Sequence of chain 1.A:
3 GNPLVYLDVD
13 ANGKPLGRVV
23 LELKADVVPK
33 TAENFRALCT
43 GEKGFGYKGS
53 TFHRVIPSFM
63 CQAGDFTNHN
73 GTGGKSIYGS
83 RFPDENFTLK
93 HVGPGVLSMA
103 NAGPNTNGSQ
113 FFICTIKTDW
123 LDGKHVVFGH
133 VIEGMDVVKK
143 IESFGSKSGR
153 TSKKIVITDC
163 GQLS

A protein and the small-molecule ligand that binds it are described below.
Small molecule (SMILES): Cc1cc(N)on1

Binding-site contacts:
Ligand atom NAD contacts residue SER60 of chain 1.A at 4.2 Å.
Ligand atom CAA contacts residue ILE118 of chain 1.A at 3.8 Å (hydrophobic).
Ligand atom CAF contacts residue PHE61 of chain 1.A at 3.9 Å (hydrophobic).
Ligand atom CAA contacts residue TRP122 of chain 1.A at 3.4 Å (hydrophobic).
Ligand atom CAG contacts residue PHE61 of chain 1.A at 3.5 Å (hydrophobic).
Ligand atom CAF contacts residue SER60 of chain 1.A at 4.2 Å.
Ligand atom OAE contacts residue PHE61 of chain 1.A at 4.2 Å.
Ligand atom CAC contacts residue PHE61 of chain 1.A at 3.5 Å (hydrophobic).
Ligand atom NAB contacts residue PHE61 of chain 1.A at 3.2 Å.
Ligand atom CAA contacts residue PHE61 of chain 1.A at 4.5 Å (hydrophobic).
Ligand atom OAE contacts residue ILE58 of chain 1.A at 3.8 Å.
Ligand atom CAA contacts residue SER60 of chain 1.A at 4.0 Å.
Ligand atom NAB contacts residue ILE58 of chain 1.A at 3.9 Å.
Ligand atom NAD contacts residue PHE61 of chain 1.A at 4.2 Å.
Ligand atom CAG contacts residue ILE58 of chain 1.A at 4.1 Å (hydrophobic).
Ligand atom CAC contacts residue TRP122 of chain 1.A at 4.1 Å (hydrophobic).
Ligand atom CAF contacts residue TRP122 of chain 1.A at 4.2 Å (hydrophobic).